Sequence of chain 1.D:
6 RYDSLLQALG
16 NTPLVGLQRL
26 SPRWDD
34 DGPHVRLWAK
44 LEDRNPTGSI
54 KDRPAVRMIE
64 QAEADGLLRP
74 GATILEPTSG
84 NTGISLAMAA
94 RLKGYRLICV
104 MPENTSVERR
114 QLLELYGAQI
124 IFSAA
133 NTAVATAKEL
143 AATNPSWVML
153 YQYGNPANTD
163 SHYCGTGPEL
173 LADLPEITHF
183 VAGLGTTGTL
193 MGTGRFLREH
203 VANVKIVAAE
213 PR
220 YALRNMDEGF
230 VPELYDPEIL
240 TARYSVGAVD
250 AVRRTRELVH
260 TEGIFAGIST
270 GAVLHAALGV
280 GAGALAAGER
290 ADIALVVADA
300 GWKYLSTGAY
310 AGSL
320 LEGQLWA

The small molecule below binds the protein below.
Small molecule (SMILES): O=C(Nc1ccc(Br)cc1)Nc1cccc(C(=O)O)c1

Binding-site contacts:
Ligand atom OAC contacts residue THR81 of chain 1.D at 3.3 Å (h-bond).
Ligand atom OAC contacts residue ASN84 of chain 1.D at 3.2 Å (h-bond).
Ligand atom OAC contacts residue SER82 of chain 1.D at 3.5 Å (h-bond).
Ligand atom CAP contacts residue ASN224 of chain 1.D at 3.5 Å.
Ligand atom CAI contacts residue GLY185 of chain 1.D at 3.6 Å.
Ligand atom CAR contacts residue ASN224 of chain 1.D at 3.6 Å.
Ligand atom OAA contacts residue GLN154 of chain 1.D at 3.1 Å (h-bond).
Ligand atom CAR contacts residue SER268 of chain 1.D at 3.6 Å.
Ligand atom NAN contacts residue PLP1 of chain 1.M at 3.1 Å.
Ligand atom OAA contacts residue THR81 of chain 1.D at 2.4 Å (h-bond).
Ligand atom BR contacts residue GLU212 of chain 1.D at 3.6 Å.
Ligand atom OAB contacts residue PLP1 of chain 1.M at 3.5 Å.
Ligand atom CAO contacts residue THR81 of chain 1.D at 3.3 Å.
Ligand atom CAF contacts residue ASN224 of chain 1.D at 3.6 Å.
Ligand atom CAO contacts residue SER82 of chain 1.D at 3.2 Å.
Ligand atom CAK contacts residue PLP1 of chain 1.M at 3.4 Å.
Ligand atom CAI contacts residue ALA211 of chain 1.D at 3.6 Å (hydrophobic).
Ligand atom CAJ contacts residue ASN224 of chain 1.D at 3.5 Å.
Ligand atom CAR contacts residue PLP1 of chain 1.M at 3.5 Å.
Ligand atom OAA contacts residue SER82 of chain 1.D at 2.9 Å (h-bond).
Ligand atom CAG contacts residue TYR155 of chain 1.D at 3.4 Å (hydrophobic).
Ligand atom CAO contacts residue THR85 of chain 1.D at 3.7 Å.
Ligand atom OAB contacts residue GLY187 of chain 1.D at 3.4 Å.
Ligand atom CAT contacts residue SER82 of chain 1.D at 3.1 Å.
Ligand atom NAM contacts residue ALA326 of chain 1.D at 3.2 Å (h-bond).
Ligand atom CAK contacts residue ASN224 of chain 1.D at 3.6 Å.
Ligand atom CAJ contacts residue SER268 of chain 1.D at 3.5 Å.
Ligand atom CAT contacts residue LYS54 of chain 1.D at 3.6 Å.
Ligand atom OAC contacts residue THR85 of chain 1.D at 3.1 Å (h-bond).
Ligand atom NAM contacts residue PLP1 of chain 1.M at 3.3 Å.
Ligand atom CAP contacts residue PLP1 of chain 1.M at 3.3 Å.
Ligand atom CAL contacts residue PLP1 of chain 1.M at 3.5 Å.
Ligand atom CAS contacts residue PLP1 of chain 1.M at 3.3 Å.
Ligand atom CAE contacts residue TYR155 of chain 1.D at 3.7 Å (hydrophobic).
Ligand atom CAL contacts residue LYS54 of chain 1.D at 3.3 Å.
Ligand atom OAB contacts residue ASN224 of chain 1.D at 2.8 Å (h-bond).
Ligand atom NAM contacts residue ASN224 of chain 1.D at 3.6 Å.
Ligand atom NAN contacts residue ALA326 of chain 1.D at 3.6 Å (h-bond).
Ligand atom CAL contacts residue SER82 of chain 1.D at 3.1 Å.
Ligand atom BR contacts residue ALA271 of chain 1.D at 3.3 Å.